Binding-site contacts:
Ligand atom F2 contacts residue PRO330 of chain 1.A at 3.8 Å.
Ligand atom C6 contacts residue LEU438 of chain 1.A at 3.7 Å (hydrophobic).
Ligand atom C13 contacts residue LEU21 of chain 1.A at 3.6 Å (hydrophobic).
Ligand atom C18 contacts residue ARG48 of chain 1.A at 3.5 Å.
Ligand atom C12 contacts residue LEU21 of chain 1.A at 3.9 Å (hydrophobic).
Ligand atom O2 contacts residue LEU76 of chain 1.A at 3.8 Å.
Ligand atom C17 contacts residue PHE43 of chain 1.A at 3.7 Å (hydrophobic).
Ligand atom F3 contacts residue ALA329 of chain 1.A at 3.8 Å.
Ligand atom C11 contacts residue ARG48 of chain 1.A at 3.9 Å.
Ligand atom O4 contacts residue GLN74 of chain 1.A at 3.3 Å (h-bond).
Ligand atom C6 contacts residue MET186 of chain 1.A at 3.8 Å (hydrophobic).
Ligand atom O4 contacts residue SER73 of chain 1.A at 3.6 Å.
Ligand atom F1 contacts residue ALA329 of chain 1.A at 3.5 Å.
Ligand atom O5 contacts residue GLN74 of chain 1.A at 2.9 Å (h-bond).
Ligand atom F1 contacts residue PRO330 of chain 1.A at 3.5 Å.
Ligand atom C15 contacts residue ARG48 of chain 1.A at 3.3 Å.
Ligand atom F2 contacts residue ALA329 of chain 1.A at 3.7 Å.
Ligand atom O4 contacts residue LEU189 of chain 1.A at 3.8 Å.
Ligand atom F1 contacts residue ALA331 of chain 1.A at 3.0 Å.
Ligand atom C14 contacts residue LEU21 of chain 1.A at 3.4 Å (hydrophobic).
Ligand atom C18 contacts residue TYR52 of chain 1.A at 3.5 Å (hydrophobic).
Ligand atom C9 contacts residue TYR52 of chain 1.A at 3.6 Å (hydrophobic).
Ligand atom C1 contacts residue LEU438 of chain 1.A at 3.1 Å (hydrophobic).
Ligand atom C17 contacts residue ARG48 of chain 1.A at 3.3 Å.
Ligand atom C11 contacts residue SER73 of chain 1.A at 3.7 Å.
Ligand atom C14 contacts residue ARG48 of chain 1.A at 3.5 Å.
Ligand atom O4 contacts residue ALA75 of chain 1.A at 2.9 Å (h-bond).
Ligand atom C10 contacts residue TYR52 of chain 1.A at 3.5 Å (hydrophobic).
Ligand atom C11 contacts residue GLN74 of chain 1.A at 3.5 Å.
Ligand atom C13 contacts residue ARG48 of chain 1.A at 3.6 Å.
Ligand atom O5 contacts residue ARG48 of chain 1.A at 2.8 Å (salt-bridge).
Ligand atom C12 contacts residue TYR52 of chain 1.A at 3.5 Å (hydrophobic).
Ligand atom O2 contacts residue LEU438 of chain 1.A at 3.7 Å.
Ligand atom O3 contacts residue LEU30 of chain 1.A at 3.7 Å.
Ligand atom O5 contacts residue SER73 of chain 1.A at 3.5 Å.
Ligand atom O3 contacts residue MET355 of chain 1.A at 3.7 Å.
Ligand atom O3 contacts residue TYR52 of chain 1.A at 2.6 Å (h-bond).
Ligand atom F3 contacts residue PHE88 of chain 1.A at 3.5 Å.
Ligand atom F2 contacts residue LEU438 of chain 1.A at 3.2 Å.
Ligand atom C16 contacts residue ARG48 of chain 1.A at 3.2 Å.

A small-molecule ligand and the protein it binds are described below.
Small molecule (SMILES): O=C(COc1ccc(OC(F)(F)F)cc1)N[C@@H](Cc1ccccc1)C(=O)O

Sequence of chain 1.A:
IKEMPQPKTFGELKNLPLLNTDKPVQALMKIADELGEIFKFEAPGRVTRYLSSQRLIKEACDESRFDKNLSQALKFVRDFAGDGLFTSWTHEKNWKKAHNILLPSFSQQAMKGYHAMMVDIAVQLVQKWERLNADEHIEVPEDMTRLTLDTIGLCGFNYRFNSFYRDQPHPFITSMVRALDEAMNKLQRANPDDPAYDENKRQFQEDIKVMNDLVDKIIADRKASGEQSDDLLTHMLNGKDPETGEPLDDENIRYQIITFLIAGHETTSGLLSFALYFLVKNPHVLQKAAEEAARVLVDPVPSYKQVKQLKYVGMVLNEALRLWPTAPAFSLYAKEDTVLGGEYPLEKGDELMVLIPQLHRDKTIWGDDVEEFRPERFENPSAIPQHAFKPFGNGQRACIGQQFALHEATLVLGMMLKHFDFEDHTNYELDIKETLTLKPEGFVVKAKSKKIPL